Binding-site contacts:
Ligand atom HG contacts residue GLN135 of chain 1.A at 4.1 Å.
Ligand atom C3 contacts residue GLU204 of chain 1.A at 4.1 Å.
Ligand atom C5 contacts residue GLU204 of chain 1.A at 3.0 Å.
Ligand atom C7 contacts residue PRO137 of chain 1.A at 3.6 Å (hydrophobic).
Ligand atom C6 contacts residue GLN136 of chain 1.A at 3.7 Å.
Ligand atom C5 contacts residue GLN136 of chain 1.A at 4.2 Å.
Ligand atom C5 contacts residue PRO137 of chain 1.A at 3.7 Å (hydrophobic).
Ligand atom C6 contacts residue GLN135 of chain 1.A at 3.3 Å.
Ligand atom HG contacts residue GLU204 of chain 1.A at 3.4 Å.
Ligand atom C3 contacts residue PRO137 of chain 1.A at 3.9 Å (hydrophobic).
Ligand atom HG contacts residue CYS205 of chain 1.A at 2.4 Å.
Ligand atom C7 contacts residue GLU204 of chain 1.A at 3.6 Å.
Ligand atom HG contacts residue PRO137 of chain 1.A at 4.2 Å.
Ligand atom C6 contacts residue PRO137 of chain 1.A at 3.8 Å (hydrophobic).
Ligand atom HG contacts residue LEU203 of chain 1.A at 4.5 Å.
Ligand atom C7 contacts residue GLN135 of chain 1.A at 4.2 Å.
Ligand atom C7 contacts residue GLN136 of chain 1.A at 3.5 Å.
Ligand atom C4 contacts residue GLN135 of chain 1.A at 4.1 Å.
Ligand atom HG contacts residue GLN136 of chain 1.A at 3.0 Å.
Ligand atom C2 contacts residue PRO137 of chain 1.A at 4.2 Å (hydrophobic).
Ligand atom C4 contacts residue PRO137 of chain 1.A at 3.8 Å (hydrophobic).
Ligand atom HG contacts residue VAL134 of chain 1.A at 3.5 Å.

This protein binds this small molecule.
Small molecule (SMILES): O=C(O)c1ccc([Hg]O)cc1

Sequence of chain 1.A:
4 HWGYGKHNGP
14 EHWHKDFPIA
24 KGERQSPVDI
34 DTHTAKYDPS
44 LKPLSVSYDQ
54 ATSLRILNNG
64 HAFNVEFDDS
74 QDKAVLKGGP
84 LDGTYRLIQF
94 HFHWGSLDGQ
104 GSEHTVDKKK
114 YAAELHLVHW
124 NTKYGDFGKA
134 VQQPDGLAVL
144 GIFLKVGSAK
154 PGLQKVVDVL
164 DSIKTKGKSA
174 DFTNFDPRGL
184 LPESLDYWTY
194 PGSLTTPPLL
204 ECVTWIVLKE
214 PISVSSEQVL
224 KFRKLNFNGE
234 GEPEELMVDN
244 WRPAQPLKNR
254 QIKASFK